Sequence of chain 1.A:
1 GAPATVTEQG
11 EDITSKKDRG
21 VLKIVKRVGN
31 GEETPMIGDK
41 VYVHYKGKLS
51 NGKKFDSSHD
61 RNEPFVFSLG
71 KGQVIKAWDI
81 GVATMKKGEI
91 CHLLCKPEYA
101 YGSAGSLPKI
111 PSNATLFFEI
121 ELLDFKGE

The small molecule below binds the protein below.
Small molecule (SMILES): CC[C@H]1CCCC[C@]1(O)C(=O)C(=O)N1CCCC[C@H]1C(=O)O[C@H](CCc1ccc(OC)c(OC)c1)c1cccc(OCC(=O)O)c1

Binding-site contacts:
Ligand atom CAZ contacts residue TYR101 of chain 1.A at 3.5 Å (hydrophobic).
Ligand atom OAG contacts residue PHE55 of chain 1.A at 3.5 Å.
Ligand atom OAI contacts residue TYR101 of chain 1.A at 3.6 Å.
Ligand atom CAT contacts residue TYR45 of chain 1.A at 3.7 Å (hydrophobic).
Ligand atom CAN contacts residue VAL74 of chain 1.A at 3.5 Å (hydrophobic).
Ligand atom CBO contacts residue ILE75 of chain 1.A at 3.8 Å (hydrophobic).
Ligand atom CBN contacts residue VAL74 of chain 1.A at 3.7 Å (hydrophobic).
Ligand atom CAM contacts residue GLN73 of chain 1.A at 3.5 Å.
Ligand atom OBD contacts residue ILE75 of chain 1.A at 3.6 Å.
Ligand atom CAQ contacts residue ILE110 of chain 1.A at 3.9 Å (hydrophobic).
Ligand atom O contacts residue ILE75 of chain 1.A at 2.9 Å (h-bond).
Ligand atom CAR contacts residue TRP78 of chain 1.A at 3.6 Å (hydrophobic).
Ligand atom CBA contacts residue TYR45 of chain 1.A at 3.8 Å (hydrophobic).
Ligand atom CAL contacts residue GLN73 of chain 1.A at 3.5 Å.
Ligand atom OBF contacts residue TYR101 of chain 1.A at 3.3 Å (h-bond).
Ligand atom CAN contacts residue GLY72 of chain 1.A at 3.8 Å.
Ligand atom CAR contacts residue PHE65 of chain 1.A at 3.8 Å (hydrophobic).
Ligand atom CAN contacts residue GLN73 of chain 1.A at 3.8 Å.
Ligand atom OAF contacts residue TYR101 of chain 1.A at 2.6 Å (h-bond).
Ligand atom CAC contacts residue TYR101 of chain 1.A at 3.5 Å (hydrophobic).
Ligand atom C contacts residue TYR101 of chain 1.A at 3.3 Å (hydrophobic).
Ligand atom CAT contacts residue TRP78 of chain 1.A at 3.8 Å (hydrophobic).
Ligand atom CAA contacts residue LYS109 of chain 1.A at 3.9 Å.
Ligand atom O contacts residue VAL74 of chain 1.A at 3.3 Å.
Ligand atom CAB contacts residue VAL74 of chain 1.A at 3.6 Å (hydrophobic).
Ligand atom CAA contacts residue PHE55 of chain 1.A at 3.7 Å (hydrophobic).
Ligand atom CAA contacts residue ILE110 of chain 1.A at 3.7 Å (hydrophobic).
Ligand atom CBI contacts residue TYR101 of chain 1.A at 3.3 Å (hydrophobic).
Ligand atom OAG contacts residue ASP56 of chain 1.A at 3.4 Å.
Ligand atom CAC contacts residue ALA100 of chain 1.A at 3.5 Å (hydrophobic).
Ligand atom CBB contacts residue TYR45 of chain 1.A at 3.6 Å (hydrophobic).
Ligand atom CAT contacts residue PHE65 of chain 1.A at 3.9 Å (hydrophobic).
Ligand atom CB contacts residue TRP78 of chain 1.A at 3.4 Å (hydrophobic).
Ligand atom OAG contacts residue TYR45 of chain 1.A at 3.4 Å (h-bond).
Ligand atom OBC contacts residue VAL74 of chain 1.A at 3.5 Å (h-bond).
Ligand atom CAB contacts residue GLY72 of chain 1.A at 3.4 Å.
Ligand atom CAC contacts residue ILE75 of chain 1.A at 3.8 Å (hydrophobic).
Ligand atom N contacts residue TYR101 of chain 1.A at 3.7 Å.
Ligand atom CA contacts residue TYR101 of chain 1.A at 3.5 Å (hydrophobic).
Ligand atom OAF contacts residue PHE118 of chain 1.A at 3.7 Å.